Sequence of chain 1.N:
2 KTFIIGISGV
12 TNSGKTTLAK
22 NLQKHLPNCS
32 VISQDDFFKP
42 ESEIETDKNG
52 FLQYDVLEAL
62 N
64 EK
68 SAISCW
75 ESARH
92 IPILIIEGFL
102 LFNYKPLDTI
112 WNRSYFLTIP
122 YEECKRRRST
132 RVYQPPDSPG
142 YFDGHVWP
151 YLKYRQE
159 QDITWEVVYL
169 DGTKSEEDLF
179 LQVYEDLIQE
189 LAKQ

Binding-site contacts:
Ligand atom N1A contacts residue TYR55 of chain 1.N at 3.7 Å.
Ligand atom C2' contacts residue ARG129 of chain 1.N at 3.8 Å.
Ligand atom O2' contacts residue TYR142 of chain 1.N at 4.0 Å.
Ligand atom O3' contacts residue THR12 of chain 1.N at 4.0 Å.
Ligand atom C5' contacts residue PHE100 of chain 1.N at 3.4 Å (hydrophobic).
Ligand atom O4' contacts residue TYR134 of chain 1.N at 4.1 Å.
Ligand atom N1H contacts residue TYR55 of chain 1.N at 4.2 Å.
Ligand atom O2' contacts residue ASP56 of chain 1.N at 2.8 Å (salt-bridge).
Ligand atom C1F contacts residue GLN135 of chain 1.N at 3.5 Å.
Ligand atom C1M contacts residue TYR134 of chain 1.N at 3.7 Å (hydrophobic).
Ligand atom O2' contacts residue ARG129 of chain 1.N at 2.8 Å (salt-bridge).
Ligand atom C1L contacts residue TYR55 of chain 1.N at 3.8 Å (hydrophobic).
Ligand atom O2' contacts residue TYR55 of chain 1.N at 4.1 Å.
Ligand atom C1K contacts residue TYR55 of chain 1.N at 3.8 Å (hydrophobic).
Ligand atom O3' contacts residue ASP56 of chain 1.N at 2.7 Å (salt-bridge).
Ligand atom O5' contacts residue PHE100 of chain 1.N at 4.0 Å.
Ligand atom C1' contacts residue TYR134 of chain 1.N at 3.7 Å (hydrophobic).
Ligand atom C1' contacts residue ARG129 of chain 1.N at 4.0 Å.
Ligand atom O3' contacts residue VAL147 of chain 1.N at 4.1 Å.
Ligand atom C3' contacts residue ARG129 of chain 1.N at 3.7 Å.
Ligand atom C4' contacts residue THR12 of chain 1.N at 4.1 Å.
Ligand atom C2' contacts residue ASP56 of chain 1.N at 3.2 Å.
Ligand atom O3' contacts residue ARG129 of chain 1.N at 2.9 Å (salt-bridge).
Ligand atom O5' contacts residue ASP36 of chain 1.N at 3.3 Å (salt-bridge).
Ligand atom C3' contacts residue ASP56 of chain 1.N at 3.2 Å.
Ligand atom N1H contacts residue PHE39 of chain 1.N at 4.0 Å.
Ligand atom O4' contacts residue PHE39 of chain 1.N at 3.9 Å.
Ligand atom C1L contacts residue GLN135 of chain 1.N at 4.0 Å.
Ligand atom N1A contacts residue PRO136 of chain 1.N at 4.2 Å.
Ligand atom C5' contacts residue ASP36 of chain 1.N at 3.8 Å.
Ligand atom C2' contacts residue TYR55 of chain 1.N at 4.0 Å (hydrophobic).
Ligand atom S1J contacts residue TYR134 of chain 1.N at 3.9 Å.
Ligand atom O1B contacts residue PHE39 of chain 1.N at 3.4 Å.
Ligand atom C4' contacts residue ARG129 of chain 1.N at 3.9 Å.
Ligand atom C1K contacts residue GLN135 of chain 1.N at 3.7 Å.
Ligand atom C1F contacts residue PRO136 of chain 1.N at 4.1 Å (hydrophobic).
Ligand atom S1J contacts residue TYR55 of chain 1.N at 4.1 Å.
Ligand atom C1F contacts residue TYR55 of chain 1.N at 3.6 Å (hydrophobic).
Ligand atom O5' contacts residue THR12 of chain 1.N at 4.2 Å.
Ligand atom N1A contacts residue GLN135 of chain 1.N at 2.7 Å (h-bond).

The small molecule below binds the protein below.
Small molecule (SMILES): NC(=O)c1csc([C@@H]2O[C@H](CO)[C@@H](O)[C@H]2O)n1